This small molecule binds to this protein.
Small molecule (SMILES): Nc1ccc([C@@H]2N[C@H](CO)[C@@H](O)[C@H]2O)cc1N

Sequence of chain 1.C:
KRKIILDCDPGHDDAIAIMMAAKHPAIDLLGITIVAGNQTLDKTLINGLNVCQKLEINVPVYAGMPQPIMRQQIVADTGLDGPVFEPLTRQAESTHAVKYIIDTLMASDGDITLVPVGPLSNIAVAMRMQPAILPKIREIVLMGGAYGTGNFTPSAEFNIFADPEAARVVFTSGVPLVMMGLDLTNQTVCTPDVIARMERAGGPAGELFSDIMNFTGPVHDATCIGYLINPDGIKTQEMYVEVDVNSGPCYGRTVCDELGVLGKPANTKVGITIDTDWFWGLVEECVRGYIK

Binding-site contacts:
Ligand atom N4' contacts residue GLU167 of chain 1.C at 3.8 Å.
Ligand atom C6 contacts residue ALA81 of chain 1.C at 3.7 Å (hydrophobic).
Ligand atom O3' contacts residue ASP18 of chain 1.C at 3.5 Å (salt-bridge).
Ligand atom C3' contacts residue ASP243 of chain 1.C at 3.4 Å.
Ligand atom C4' contacts residue MET153 of chain 1.C at 3.7 Å (hydrophobic).
Ligand atom O3' contacts residue VAL127 of chain 1.C at 3.2 Å (h-bond).
Ligand atom N4' contacts residue PHE168 of chain 1.C at 3.7 Å.
Ligand atom C5' contacts residue MET153 of chain 1.C at 3.8 Å (hydrophobic).
Ligand atom C3' contacts residue MET153 of chain 1.C at 3.8 Å (hydrophobic).
Ligand atom C5 contacts residue ALA81 of chain 1.C at 3.7 Å (hydrophobic).
Ligand atom O3' contacts residue MET153 of chain 1.C at 3.8 Å.
Ligand atom O5' contacts residue ASN161 of chain 1.C at 2.8 Å (h-bond).
Ligand atom O2' contacts residue ASP243 of chain 1.C at 3.6 Å.
Ligand atom C1 contacts residue ASN43 of chain 1.C at 3.6 Å.
Ligand atom C3' contacts residue CA1 of chain 1.I at 3.8 Å.
Ligand atom C3' contacts residue ASN169 of chain 1.C at 4.2 Å.
Ligand atom C2' contacts residue ASP18 of chain 1.C at 3.3 Å.
Ligand atom O3' contacts residue ASP243 of chain 1.C at 2.5 Å (salt-bridge).
Ligand atom C1' contacts residue ASN43 of chain 1.C at 3.3 Å.
Ligand atom O2' contacts residue ASN43 of chain 1.C at 3.2 Å (h-bond).
Ligand atom O2' contacts residue CA1 of chain 1.I at 2.9 Å.
Ligand atom O3' contacts residue CA1 of chain 1.I at 2.7 Å.
Ligand atom C4' contacts residue GLU167 of chain 1.C at 3.3 Å.
Ligand atom O2' contacts residue ASP19 of chain 1.C at 3.5 Å (salt-bridge).
Ligand atom C3 contacts residue ASN161 of chain 1.C at 4.1 Å.
Ligand atom C6 contacts residue ASN43 of chain 1.C at 3.4 Å.
Ligand atom N4' contacts residue ASN169 of chain 1.C at 3.4 Å (h-bond).
Ligand atom O3' contacts residue ASN169 of chain 1.C at 3.3 Å (h-bond).
Ligand atom C3' contacts residue ASP18 of chain 1.C at 3.3 Å.
Ligand atom C2' contacts residue CA1 of chain 1.I at 3.8 Å.
Ligand atom O5' contacts residue LEU192 of chain 1.C at 4.0 Å.
Ligand atom O5' contacts residue GLU167 of chain 1.C at 2.6 Å (salt-bridge).
Ligand atom C6 contacts residue PHE168 of chain 1.C at 3.9 Å (hydrophobic).
Ligand atom O2' contacts residue ASP18 of chain 1.C at 3.0 Å (salt-bridge).
Ligand atom N3 contacts residue HIS242 of chain 1.C at 4.0 Å.
Ligand atom C5' contacts residue ASN161 of chain 1.C at 3.8 Å.
Ligand atom C5' contacts residue GLU167 of chain 1.C at 3.1 Å.
Ligand atom O5' contacts residue PHE168 of chain 1.C at 3.8 Å.
Ligand atom C3' contacts residue HIS242 of chain 1.C at 4.1 Å.
Ligand atom C4' contacts residue ASN169 of chain 1.C at 3.7 Å.